Binding-site contacts:
Ligand atom C4 contacts residue ASN27 of chain 1.C at 4.2 Å.
Ligand atom C5 contacts residue ASN27 of chain 1.C at 3.7 Å.
Ligand atom C2 contacts residue ASP41 of chain 1.C at 3.6 Å.
Ligand atom C3 contacts residue ASP41 of chain 1.C at 3.7 Å.
Ligand atom N2 contacts residue ASP41 of chain 1.C at 2.8 Å (salt-bridge).
Ligand atom C8 contacts residue CYS40 of chain 1.C at 4.1 Å (hydrophobic).
Ligand atom C7 contacts residue ASP41 of chain 1.C at 3.7 Å.
Ligand atom C7 contacts residue LYS39 of chain 1.C at 4.3 Å.
Ligand atom N2 contacts residue ASN27 of chain 1.C at 3.0 Å (h-bond).
Ligand atom O5 contacts residue ASN27 of chain 1.C at 2.4 Å (h-bond).
Ligand atom C3 contacts residue ASN27 of chain 1.C at 3.8 Å.
Ligand atom C8 contacts residue LYS39 of chain 1.C at 3.1 Å.
Ligand atom O7 contacts residue THR29 of chain 1.C at 2.6 Å (h-bond).
Ligand atom C7 contacts residue THR29 of chain 1.C at 3.5 Å.
Ligand atom C7 contacts residue CYS28 of chain 1.C at 4.0 Å (hydrophobic).
Ligand atom C7 contacts residue ASN27 of chain 1.C at 3.4 Å.
Ligand atom C8 contacts residue ASN27 of chain 1.C at 3.6 Å.
Ligand atom C8 contacts residue CYS28 of chain 1.C at 4.0 Å (hydrophobic).
Ligand atom C8 contacts residue ASP41 of chain 1.C at 3.7 Å.
Ligand atom C1 contacts residue ASN27 of chain 1.C at 1.4 Å.
Ligand atom C1 contacts residue ASP41 of chain 1.C at 3.9 Å.
Ligand atom O7 contacts residue CYS28 of chain 1.C at 3.3 Å.
Ligand atom O7 contacts residue ASN27 of chain 1.C at 3.4 Å (h-bond).
Ligand atom O3 contacts residue ASP41 of chain 1.C at 4.3 Å.
Ligand atom C8 contacts residue THR29 of chain 1.C at 3.9 Å.
Ligand atom C2 contacts residue ASN27 of chain 1.C at 2.4 Å.
Ligand atom O7 contacts residue LYS39 of chain 1.C at 4.5 Å.

Sequence of chain 1.C:
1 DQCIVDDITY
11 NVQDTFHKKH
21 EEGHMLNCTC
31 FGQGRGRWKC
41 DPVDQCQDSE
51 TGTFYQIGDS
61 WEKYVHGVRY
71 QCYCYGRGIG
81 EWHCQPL

A small-molecule ligand and the protein it binds are described below.
Small molecule (SMILES): CC(=O)N[C@@H]1[C@@H](O)[C@H](O)[C@@H](CO)O[C@H]1O